Sequence of chain 1.B:
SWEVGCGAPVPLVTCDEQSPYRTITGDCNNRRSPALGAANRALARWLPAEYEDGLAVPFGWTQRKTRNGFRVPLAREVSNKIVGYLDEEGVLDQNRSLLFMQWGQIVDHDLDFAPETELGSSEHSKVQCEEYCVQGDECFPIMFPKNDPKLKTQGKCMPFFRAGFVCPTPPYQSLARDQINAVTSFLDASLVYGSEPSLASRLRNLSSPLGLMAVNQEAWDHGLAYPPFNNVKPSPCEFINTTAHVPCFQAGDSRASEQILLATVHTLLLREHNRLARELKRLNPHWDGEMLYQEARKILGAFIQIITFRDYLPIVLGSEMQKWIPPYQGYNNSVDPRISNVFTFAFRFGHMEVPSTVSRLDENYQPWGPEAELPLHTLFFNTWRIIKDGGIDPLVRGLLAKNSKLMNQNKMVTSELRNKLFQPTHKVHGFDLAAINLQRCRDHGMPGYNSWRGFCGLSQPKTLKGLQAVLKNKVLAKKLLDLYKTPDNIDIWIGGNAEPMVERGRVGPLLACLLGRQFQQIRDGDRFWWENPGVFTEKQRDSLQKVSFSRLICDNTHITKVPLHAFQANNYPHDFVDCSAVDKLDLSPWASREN

A small-molecule ligand and the protein it binds are described below.
Small molecule (SMILES): CC(=O)N[C@H]1[C@H](O[C@H]2[C@H](O)[C@@H](NC(C)=O)CO[C@@H]2CO)O[C@H](CO)[C@@H](O)[C@@H]1O

Binding-site contacts:
Ligand atom O5 contacts residue SER334 of chain 1.B at 4.3 Å.
Ligand atom C5 contacts residue VAL335 of chain 1.B at 4.5 Å (hydrophobic).
Ligand atom C5 contacts residue ASN332 of chain 1.B at 3.6 Å.
Ligand atom N2 contacts residue ASN332 of chain 1.B at 3.0 Å (h-bond).
Ligand atom C5 contacts residue SER334 of chain 1.B at 4.2 Å.
Ligand atom C1 contacts residue SER334 of chain 1.B at 4.2 Å.
Ligand atom C4 contacts residue ASN332 of chain 1.B at 4.3 Å.
Ligand atom C1 contacts residue ASN332 of chain 1.B at 1.4 Å.
Ligand atom C3 contacts residue ASN332 of chain 1.B at 3.8 Å.
Ligand atom O7 contacts residue ASN332 of chain 1.B at 4.1 Å.
Ligand atom O5 contacts residue VAL335 of chain 1.B at 3.4 Å.
Ligand atom C1 contacts residue VAL335 of chain 1.B at 3.9 Å (hydrophobic).
Ligand atom C2 contacts residue ASN332 of chain 1.B at 2.4 Å.
Ligand atom C7 contacts residue ASN332 of chain 1.B at 3.9 Å.
Ligand atom O5 contacts residue ASN332 of chain 1.B at 2.4 Å (h-bond).
Ligand atom C6 contacts residue VAL335 of chain 1.B at 4.4 Å (hydrophobic).